Sequence of chain 1.C:
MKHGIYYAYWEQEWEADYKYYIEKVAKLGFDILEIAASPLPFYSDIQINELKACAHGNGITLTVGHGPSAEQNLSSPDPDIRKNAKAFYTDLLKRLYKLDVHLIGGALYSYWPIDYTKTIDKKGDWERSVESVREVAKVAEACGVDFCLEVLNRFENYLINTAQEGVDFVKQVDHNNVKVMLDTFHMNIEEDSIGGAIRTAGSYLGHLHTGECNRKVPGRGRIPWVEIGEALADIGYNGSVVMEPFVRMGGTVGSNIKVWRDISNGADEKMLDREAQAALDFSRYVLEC

Binding-site contacts:
Ligand atom C3 contacts residue GLU244 of chain 1.C at 3.1 Å.
Ligand atom C6 contacts residue TRP14 of chain 1.C at 4.0 Å (hydrophobic).
Ligand atom O2 contacts residue GLU150 of chain 1.C at 3.3 Å (salt-bridge).
Ligand atom O3 contacts residue GLU244 of chain 1.C at 3.4 Å (salt-bridge).
Ligand atom O5 contacts residue GLU244 of chain 1.C at 3.0 Å (salt-bridge).
Ligand atom O1 contacts residue GLU156 of chain 1.C at 2.6 Å (salt-bridge).
Ligand atom O2 contacts residue ARG215 of chain 1.C at 3.4 Å (salt-bridge).
Ligand atom O6 contacts residue TYR6 of chain 1.C at 2.8 Å (h-bond).
Ligand atom O2 contacts residue HIS186 of chain 1.C at 2.9 Å (h-bond).
Ligand atom C2 contacts residue GLU150 of chain 1.C at 3.7 Å.
Ligand atom C6 contacts residue TYR6 of chain 1.C at 3.9 Å (hydrophobic).
Ligand atom C1 contacts residue HIS186 of chain 1.C at 3.8 Å.
Ligand atom C1 contacts residue GLU156 of chain 1.C at 3.3 Å.
Ligand atom O2 contacts residue ASP183 of chain 1.C at 3.1 Å (salt-bridge).
Ligand atom C4 contacts residue GLU150 of chain 1.C at 4.1 Å.
Ligand atom O3 contacts residue MN1 of chain 1.L at 2.5 Å.
Ligand atom O3 contacts residue HIS209 of chain 1.C at 3.2 Å.
Ligand atom O6 contacts residue TRP14 of chain 1.C at 3.0 Å.
Ligand atom C3 contacts residue GLU150 of chain 1.C at 3.5 Å.
Ligand atom O5 contacts residue TRP14 of chain 1.C at 4.0 Å.
Ligand atom O2 contacts residue MN1 of chain 1.L at 2.2 Å.
Ligand atom C5 contacts residue GLU244 of chain 1.C at 3.5 Å.
Ligand atom C1 contacts residue TRP112 of chain 1.C at 3.5 Å (hydrophobic).
Ligand atom O1 contacts residue ARG215 of chain 1.C at 2.7 Å (salt-bridge).
Ligand atom C6 contacts residue TRP112 of chain 1.C at 3.8 Å (hydrophobic).
Ligand atom O1 contacts residue HIS186 of chain 1.C at 3.1 Å (h-bond).
Ligand atom O5 contacts residue PHE246 of chain 1.C at 3.8 Å.
Ligand atom C2 contacts residue HIS186 of chain 1.C at 3.6 Å.
Ligand atom O3 contacts residue GLU150 of chain 1.C at 2.3 Å (salt-bridge).
Ligand atom C4 contacts residue GLU244 of chain 1.C at 4.0 Å.
Ligand atom O4 contacts residue GLU150 of chain 1.C at 3.6 Å.
Ligand atom C2 contacts residue MN1 of chain 1.L at 2.9 Å.
Ligand atom C3 contacts residue MN1 of chain 1.L at 3.0 Å.
Ligand atom O2 contacts residue GLU244 of chain 1.C at 3.0 Å (salt-bridge).
Ligand atom O4 contacts residue GLY106 of chain 1.C at 3.9 Å.
Ligand atom O1 contacts residue TRP112 of chain 1.C at 3.9 Å.
Ligand atom C1 contacts residue ARG215 of chain 1.C at 3.9 Å.
Ligand atom C3 contacts residue HIS209 of chain 1.C at 4.1 Å.
Ligand atom O5 contacts residue TYR6 of chain 1.C at 3.8 Å.
Ligand atom C2 contacts residue GLU244 of chain 1.C at 3.8 Å.

A small-molecule ligand and the protein it binds are described below.
Small molecule (SMILES): O=C(CO)[C@@H](O)[C@H](O)[C@H](O)CO